Binding-site contacts:
Ligand atom C4 contacts residue VAL219 of chain 1.C at 3.7 Å (hydrophobic).
Ligand atom O2 contacts residue HIS146 of chain 1.C at 3.9 Å.
Ligand atom C4 contacts residue ILE230 of chain 1.C at 4.1 Å (hydrophobic).
Ligand atom C3 contacts residue VAL219 of chain 1.C at 4.0 Å (hydrophobic).
Ligand atom C1 contacts residue ASN232 of chain 1.C at 3.1 Å.
Ligand atom O5 contacts residue HIS146 of chain 1.C at 4.0 Å.
Ligand atom O2 contacts residue ORN1 of chain 1.V at 3.9 Å.
Ligand atom C5 contacts residue ILE158 of chain 1.C at 3.9 Å (hydrophobic).
Ligand atom C3 contacts residue HIS146 of chain 1.C at 3.5 Å.
Ligand atom O2 contacts residue ASN232 of chain 1.C at 3.1 Å (h-bond).
Ligand atom O5 contacts residue HIS217 of chain 1.C at 3.2 Å.
Ligand atom O4 contacts residue ILE230 of chain 1.C at 3.3 Å.
Ligand atom C1 contacts residue ILE158 of chain 1.C at 4.0 Å (hydrophobic).
Ligand atom C5 contacts residue ARG228 of chain 1.C at 3.4 Å.
Ligand atom O1 contacts residue ILE158 of chain 1.C at 3.6 Å.
Ligand atom O2 contacts residue HIS217 of chain 1.C at 4.1 Å.
Ligand atom O5 contacts residue HIS149 of chain 1.C at 3.2 Å (h-bond).
Ligand atom O1 contacts residue ILE230 of chain 1.C at 4.0 Å.
Ligand atom C4 contacts residue TYR208 of chain 1.C at 3.2 Å (hydrophobic).
Ligand atom O5 contacts residue NI1 of chain 1.T at 2.3 Å (h-bond).
Ligand atom C5 contacts residue VAL219 of chain 1.C at 3.5 Å (hydrophobic).
Ligand atom O2 contacts residue NI1 of chain 1.T at 2.0 Å (h-bond).
Ligand atom O1 contacts residue NI1 of chain 1.T at 3.9 Å.
Ligand atom C5 contacts residue ILE230 of chain 1.C at 3.7 Å (hydrophobic).
Ligand atom C1 contacts residue HIS146 of chain 1.C at 3.5 Å.
Ligand atom C2 contacts residue HIS149 of chain 1.C at 3.9 Å.
Ligand atom O4 contacts residue VAL219 of chain 1.C at 3.4 Å.
Ligand atom C1 contacts residue NI1 of chain 1.T at 2.7 Å.
Ligand atom C2 contacts residue HIS146 of chain 1.C at 3.6 Å.
Ligand atom O1 contacts residue ASN232 of chain 1.C at 2.4 Å (h-bond).
Ligand atom O3 contacts residue TYR208 of chain 1.C at 2.7 Å (h-bond).
Ligand atom C1 contacts residue HIS149 of chain 1.C at 4.1 Å.
Ligand atom C5 contacts residue TYR208 of chain 1.C at 3.4 Å (hydrophobic).
Ligand atom O1 contacts residue HIS146 of chain 1.C at 3.8 Å.
Ligand atom O3 contacts residue ILE158 of chain 1.C at 3.5 Å.
Ligand atom C3 contacts residue ILE230 of chain 1.C at 3.7 Å (hydrophobic).
Ligand atom C2 contacts residue NI1 of chain 1.T at 2.9 Å.
Ligand atom O3 contacts residue ARG228 of chain 1.C at 2.9 Å (salt-bridge).
Ligand atom O4 contacts residue ARG228 of chain 1.C at 2.6 Å (salt-bridge).
Ligand atom O2 contacts residue HIS149 of chain 1.C at 3.4 Å (h-bond).

The protein below binds the small molecule below.
Small molecule (SMILES): O=C(O)CCC(=O)C(=O)O

Sequence of chain 1.C:
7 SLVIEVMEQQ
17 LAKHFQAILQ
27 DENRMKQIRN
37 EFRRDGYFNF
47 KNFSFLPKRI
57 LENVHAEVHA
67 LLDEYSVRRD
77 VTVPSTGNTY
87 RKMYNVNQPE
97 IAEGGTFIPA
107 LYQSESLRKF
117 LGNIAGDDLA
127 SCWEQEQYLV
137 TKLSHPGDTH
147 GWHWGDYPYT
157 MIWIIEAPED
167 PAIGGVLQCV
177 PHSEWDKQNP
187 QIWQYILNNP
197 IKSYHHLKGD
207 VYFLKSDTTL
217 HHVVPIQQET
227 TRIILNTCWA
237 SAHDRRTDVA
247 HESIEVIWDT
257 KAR